This protein binds this small molecule.
Small molecule (SMILES): Cc1cn([C@H]2C[C@H](O[P](=O)(O)OC[C@H]3O[C@@H](n4cc(C)c(=O)[nH]c4=O)C[C@@H]3O[P](=O)(O)OC[C@H]3O[C@@H](n4cc(C)c(=O)[nH]c4=O)C[C@@H]3O[P](=O)(O)OC[C@H]3O[C@@H](n4cc(C)c(=O)[nH]c4=O)C[C@@H]3O[P](=O)(O)OC[C@H]3O[C@@H](n4cc(C)c(=O)[nH]c4=O)C[C@@H]3O[P](=O)(O)OC[C@H]3O[C@@H](n4cc(C)c(=O)[nH]c4=O)C[C@@H]3O[P](=O)(O)OC[C@H]3O[C@@H](n4cc(C)c(=O)[nH]c4=O)C[C@@H]3O[P](=O)(O)OC[C@H]3O[C@@H](n4cc(C)c(=O)[nH]c4=O)C[C@@H]3O[P](=O)(O)OC[C@H]3O[C@@H](n4cc(C)c(=O)[nH]c4=O)C[C@@H]3O)[C@@H](COP(=O)=O)O2)c(=O)[nH]c1=O

Binding-site contacts:
Ligand atom N3 contacts residue PHE18 of chain 19.A at 3.4 Å.
Ligand atom O4' contacts residue ASP94 of chain 6.A at 3.4 Å (salt-bridge).
Ligand atom C5 contacts residue HIS93 of chain 6.A at 3.4 Å.
Ligand atom O4' contacts residue MET50 of chain 6.A at 3.3 Å.
Ligand atom OP1 contacts residue LYS61 of chain 19.A at 2.9 Å.
Ligand atom C1' contacts residue ASP94 of chain 6.A at 3.4 Å.
Ligand atom OP2 contacts residue LYS107 of chain 6.A at 2.8 Å (salt-bridge).
Ligand atom O2 contacts residue PHE12 of chain 19.A at 3.1 Å.
Ligand atom O2 contacts residue TRP64 of chain 19.A at 3.4 Å.
Ligand atom O2 contacts residue ARG60 of chain 19.A at 2.9 Å.
Ligand atom O2 contacts residue ASP94 of chain 6.A at 3.0 Å (salt-bridge).
Ligand atom C4 contacts residue ARG45 of chain 6.A at 3.3 Å.
Ligand atom OP1 contacts residue ALA71 of chain 6.A at 3.0 Å (h-bond).
Ligand atom O4' contacts residue TRP64 of chain 19.A at 2.7 Å (h-bond).
Ligand atom C4 contacts residue PHE92 of chain 6.A at 3.3 Å (hydrophobic).
Ligand atom C2 contacts residue MET97 of chain 6.A at 3.4 Å (hydrophobic).
Ligand atom O4 contacts residue LYS42 of chain 6.A at 3.5 Å.
Ligand atom C5' contacts residue TYR62 of chain 19.A at 3.4 Å (hydrophobic).
Ligand atom N1 contacts residue MET97 of chain 6.A at 3.5 Å (h-bond).
Ligand atom O4' contacts residue HIS93 of chain 6.A at 3.4 Å.
Ligand atom OP1 contacts residue TYR62 of chain 19.A at 3.1 Å (h-bond).
Ligand atom C7 contacts residue HIS93 of chain 6.A at 3.4 Å.
Ligand atom O4 contacts residue PHE92 of chain 6.A at 3.5 Å (h-bond).
Ligand atom OP1 contacts residue LYS107 of chain 6.A at 2.8 Å (salt-bridge).
Ligand atom OP1 contacts residue HIS93 of chain 6.A at 2.7 Å (h-bond).
Ligand atom O2 contacts residue TYR62 of chain 19.A at 3.4 Å.
Ligand atom C6 contacts residue TRP64 of chain 19.A at 3.3 Å (hydrophobic).
Ligand atom O4 contacts residue PHE12 of chain 19.A at 3.5 Å.
Ligand atom N3 contacts residue PHE92 of chain 6.A at 3.0 Å (h-bond).
Ligand atom O4 contacts residue SER16 of chain 19.A at 2.9 Å (h-bond).
Ligand atom C6 contacts residue HIS93 of chain 6.A at 3.5 Å.
Ligand atom N3 contacts residue PHE12 of chain 19.A at 3.1 Å.
Ligand atom O2 contacts residue MET97 of chain 6.A at 2.9 Å.
Ligand atom C4 contacts residue PHE12 of chain 19.A at 3.5 Å (hydrophobic).
Ligand atom C2 contacts residue PHE12 of chain 19.A at 3.1 Å (hydrophobic).
Ligand atom C7 contacts residue GLU76 of chain 6.A at 3.5 Å.
Ligand atom C7 contacts residue LYS42 of chain 6.A at 3.0 Å.
Ligand atom O4 contacts residue ARG45 of chain 6.A at 3.2 Å (salt-bridge).
Ligand atom N3 contacts residue ARG45 of chain 6.A at 2.6 Å (salt-bridge).
Ligand atom C4 contacts residue PHE18 of chain 19.A at 3.4 Å (hydrophobic).

Sequence of chain 6.A:
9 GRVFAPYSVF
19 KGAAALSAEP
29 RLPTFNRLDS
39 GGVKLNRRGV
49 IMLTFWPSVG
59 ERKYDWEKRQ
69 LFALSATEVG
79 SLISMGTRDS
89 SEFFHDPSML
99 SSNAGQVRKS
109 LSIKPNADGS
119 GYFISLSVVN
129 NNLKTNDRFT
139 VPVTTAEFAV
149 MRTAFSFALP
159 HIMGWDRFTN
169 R

Sequence of chain 9.A:
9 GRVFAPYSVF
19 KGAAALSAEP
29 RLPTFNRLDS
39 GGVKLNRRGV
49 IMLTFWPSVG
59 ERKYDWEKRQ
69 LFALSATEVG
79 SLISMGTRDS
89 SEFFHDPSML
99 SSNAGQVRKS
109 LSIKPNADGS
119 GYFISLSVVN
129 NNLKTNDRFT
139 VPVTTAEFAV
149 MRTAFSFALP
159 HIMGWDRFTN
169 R

Sequence of chain 19.A:
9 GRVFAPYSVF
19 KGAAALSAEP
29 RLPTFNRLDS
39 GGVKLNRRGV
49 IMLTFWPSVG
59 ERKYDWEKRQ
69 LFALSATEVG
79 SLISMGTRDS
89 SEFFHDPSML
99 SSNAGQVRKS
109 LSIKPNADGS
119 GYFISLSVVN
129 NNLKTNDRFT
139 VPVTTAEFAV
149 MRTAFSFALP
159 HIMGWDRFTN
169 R